Binding-site contacts:
Ligand atom OXT contacts residue ALA35 of chain 1.O at 4.0 Å.
Ligand atom OXT contacts residue FE1 of chain 1.PB at 2.6 Å.
Ligand atom C contacts residue GLU62 of chain 1.O at 4.1 Å.
Ligand atom O2 contacts residue ALA35 of chain 1.O at 3.8 Å.
Ligand atom C contacts residue ALA35 of chain 1.N at 3.6 Å (hydrophobic).
Ligand atom O contacts residue FE1 of chain 1.SB at 3.8 Å.
Ligand atom C contacts residue GLU32 of chain 1.O at 4.3 Å.
Ligand atom CA contacts residue FE1 of chain 1.PB at 4.1 Å.
Ligand atom O contacts residue GLU32 of chain 1.O at 3.9 Å.
Ligand atom O2 contacts residue GLU32 of chain 1.N at 3.0 Å (salt-bridge).
Ligand atom OXT contacts residue GLU32 of chain 1.N at 3.7 Å.
Ligand atom O contacts residue ALA35 of chain 1.O at 3.9 Å.
Ligand atom O contacts residue ALA35 of chain 1.N at 3.6 Å.
Ligand atom O contacts residue GLU31 of chain 1.O at 3.6 Å.
Ligand atom OXT contacts residue GLU62 of chain 1.N at 3.0 Å (salt-bridge).
Ligand atom O2 contacts residue FE1 of chain 1.PB at 3.3 Å.
Ligand atom O2 contacts residue GLU62 of chain 1.O at 3.6 Å (salt-bridge).
Ligand atom OXT contacts residue GLU32 of chain 1.O at 3.9 Å.
Ligand atom C contacts residue GLU62 of chain 1.N at 4.0 Å.
Ligand atom CA contacts residue ALA35 of chain 1.O at 3.7 Å (hydrophobic).
Ligand atom C contacts residue FE1 of chain 1.SB at 3.6 Å.
Ligand atom OXT contacts residue FE1 of chain 1.SB at 2.7 Å.
Ligand atom C contacts residue GLU32 of chain 1.N at 4.4 Å.
Ligand atom CA contacts residue GLU32 of chain 1.N at 4.3 Å.
Ligand atom O contacts residue GLU62 of chain 1.N at 4.1 Å.
Ligand atom CA contacts residue ALA35 of chain 1.N at 3.9 Å (hydrophobic).
Ligand atom O2 contacts residue TYR39 of chain 1.O at 4.0 Å.
Ligand atom C contacts residue GLU31 of chain 1.O at 4.5 Å.
Ligand atom C contacts residue ALA35 of chain 1.O at 3.7 Å (hydrophobic).
Ligand atom O2 contacts residue GLU31 of chain 1.N at 4.0 Å.
Ligand atom CA contacts residue GLU31 of chain 1.N at 3.5 Å.
Ligand atom C contacts residue FE1 of chain 1.PB at 3.7 Å.
Ligand atom OXT contacts residue GLU62 of chain 1.O at 3.0 Å (salt-bridge).
Ligand atom OXT contacts residue ALA35 of chain 1.N at 4.0 Å.

Sequence of chain 1.N:
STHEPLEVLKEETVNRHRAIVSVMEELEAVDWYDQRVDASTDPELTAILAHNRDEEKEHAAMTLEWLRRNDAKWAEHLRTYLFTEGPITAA

The protein below binds the small molecule below.
Small molecule (SMILES): O=C(O)CO

Sequence of chain 1.O:
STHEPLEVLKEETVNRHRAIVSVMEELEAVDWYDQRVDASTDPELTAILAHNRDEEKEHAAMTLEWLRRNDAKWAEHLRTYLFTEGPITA